A protein and the small-molecule ligand that binds it are described below.
Small molecule (SMILES): O=c1c(-c2ccc(O)cc2)coc2cc(O)cc(O)c12

Binding-site contacts:
Ligand atom O4 contacts residue LYS42 of chain 1.A at 2.8 Å (salt-bridge).
Ligand atom C6 contacts residue ILE160 of chain 1.A at 3.6 Å (hydrophobic).
Ligand atom C16 contacts residue MET146 of chain 1.A at 4.1 Å (hydrophobic).
Ligand atom O2 contacts residue SER21 of chain 1.A at 4.1 Å.
Ligand atom C14 contacts residue VAL96 of chain 1.A at 4.0 Å (hydrophobic).
Ligand atom O4 contacts residue ASP161 of chain 1.A at 3.5 Å.
Ligand atom O6 contacts residue ASP161 of chain 1.A at 4.1 Å.
Ligand atom C15 contacts residue MET146 of chain 1.A at 4.0 Å (hydrophobic).
Ligand atom C4 contacts residue LYS42 of chain 1.A at 3.7 Å.
Ligand atom C15 contacts residue VAL96 of chain 1.A at 3.9 Å (hydrophobic).
Ligand atom O9 contacts residue GLY20 of chain 1.A at 3.4 Å.
Ligand atom C5 contacts residue VAL27 of chain 1.A at 3.8 Å (hydrophobic).
Ligand atom O14 contacts residue ALA40 of chain 1.A at 3.6 Å.
Ligand atom O14 contacts residue LEU95 of chain 1.A at 3.3 Å.
Ligand atom C1 contacts residue SER21 of chain 1.A at 4.1 Å.
Ligand atom C7 contacts residue ILE160 of chain 1.A at 3.6 Å (hydrophobic).
Ligand atom C11 contacts residue VAL27 of chain 1.A at 4.1 Å (hydrophobic).
Ligand atom C8 contacts residue VAL27 of chain 1.A at 3.6 Å (hydrophobic).
Ligand atom O14 contacts residue GLU94 of chain 1.A at 2.7 Å (salt-bridge).
Ligand atom O14 contacts residue VAL96 of chain 1.A at 2.8 Å (h-bond).
Ligand atom C14 contacts residue GLU94 of chain 1.A at 3.6 Å.
Ligand atom C13 contacts residue ILE77 of chain 1.A at 4.1 Å (hydrophobic).
Ligand atom C6 contacts residue VAL27 of chain 1.A at 3.8 Å (hydrophobic).
Ligand atom C7 contacts residue VAL27 of chain 1.A at 3.8 Å (hydrophobic).
Ligand atom C13 contacts residue GLU94 of chain 1.A at 3.6 Å.
Ligand atom O2 contacts residue GLY22 of chain 1.A at 3.4 Å.
Ligand atom C4 contacts residue ASP161 of chain 1.A at 3.9 Å.
Ligand atom C15 contacts residue LEU19 of chain 1.A at 4.1 Å (hydrophobic).
Ligand atom O14 contacts residue ILE77 of chain 1.A at 4.1 Å.
Ligand atom C13 contacts residue ALA40 of chain 1.A at 3.7 Å (hydrophobic).
Ligand atom O6 contacts residue ILE160 of chain 1.A at 3.7 Å.
Ligand atom C14 contacts residue ALA40 of chain 1.A at 3.6 Å (hydrophobic).
Ligand atom C5 contacts residue ILE160 of chain 1.A at 4.2 Å (hydrophobic).
Ligand atom C8 contacts residue GLY20 of chain 1.A at 4.0 Å.
Ligand atom C10 contacts residue VAL27 of chain 1.A at 3.7 Å (hydrophobic).
Ligand atom C3 contacts residue ASP161 of chain 1.A at 3.6 Å.
Ligand atom C12 contacts residue LEU93 of chain 1.A at 4.0 Å (hydrophobic).
Ligand atom C3 contacts residue LYS42 of chain 1.A at 3.9 Å.
Ligand atom O9 contacts residue VAL27 of chain 1.A at 3.6 Å.
Ligand atom C11 contacts residue ILE160 of chain 1.A at 3.9 Å (hydrophobic).

Sequence of chain 1.A:
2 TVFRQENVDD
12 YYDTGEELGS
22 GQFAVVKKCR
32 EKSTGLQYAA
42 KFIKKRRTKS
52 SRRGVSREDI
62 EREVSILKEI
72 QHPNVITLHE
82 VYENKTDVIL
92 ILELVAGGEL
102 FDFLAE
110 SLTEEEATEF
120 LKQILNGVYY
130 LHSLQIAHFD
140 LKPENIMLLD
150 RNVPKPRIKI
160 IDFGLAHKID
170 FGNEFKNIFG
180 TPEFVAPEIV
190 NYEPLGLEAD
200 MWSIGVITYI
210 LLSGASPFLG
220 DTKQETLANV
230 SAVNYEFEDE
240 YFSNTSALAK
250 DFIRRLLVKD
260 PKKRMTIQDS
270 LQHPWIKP